The protein below binds the small molecule below.
Small molecule (SMILES): CC(=O)N[C@@H]1[C@@H](O)[C@H](O)[C@@H](CO)O[C@H]1O

Binding-site contacts:
Ligand atom C8 contacts residue LEU274 of chain 1.Q at 3.9 Å (hydrophobic).
Ligand atom C5 contacts residue ASN446 of chain 1.Q at 3.6 Å.
Ligand atom C4 contacts residue ASN446 of chain 1.Q at 4.2 Å.
Ligand atom C1 contacts residue ASN446 of chain 1.Q at 1.4 Å.
Ligand atom N2 contacts residue ASN446 of chain 1.Q at 2.9 Å (h-bond).
Ligand atom C1 contacts residue SER300 of chain 1.Q at 3.9 Å.
Ligand atom C2 contacts residue SER300 of chain 1.Q at 4.0 Å.
Ligand atom C3 contacts residue ASN446 of chain 1.Q at 3.8 Å.
Ligand atom O7 contacts residue ASN446 of chain 1.Q at 4.0 Å.
Ligand atom C7 contacts residue ASN446 of chain 1.Q at 3.6 Å.
Ligand atom O7 contacts residue SER300 of chain 1.Q at 3.7 Å.
Ligand atom C7 contacts residue SER300 of chain 1.Q at 3.1 Å.
Ligand atom N2 contacts residue SER300 of chain 1.Q at 3.2 Å (h-bond).
Ligand atom O5 contacts residue ASN446 of chain 1.Q at 2.3 Å (h-bond).
Ligand atom C2 contacts residue ASN446 of chain 1.Q at 2.4 Å.
Ligand atom C8 contacts residue SER300 of chain 1.Q at 3.1 Å.

Sequence of chain 1.Q:
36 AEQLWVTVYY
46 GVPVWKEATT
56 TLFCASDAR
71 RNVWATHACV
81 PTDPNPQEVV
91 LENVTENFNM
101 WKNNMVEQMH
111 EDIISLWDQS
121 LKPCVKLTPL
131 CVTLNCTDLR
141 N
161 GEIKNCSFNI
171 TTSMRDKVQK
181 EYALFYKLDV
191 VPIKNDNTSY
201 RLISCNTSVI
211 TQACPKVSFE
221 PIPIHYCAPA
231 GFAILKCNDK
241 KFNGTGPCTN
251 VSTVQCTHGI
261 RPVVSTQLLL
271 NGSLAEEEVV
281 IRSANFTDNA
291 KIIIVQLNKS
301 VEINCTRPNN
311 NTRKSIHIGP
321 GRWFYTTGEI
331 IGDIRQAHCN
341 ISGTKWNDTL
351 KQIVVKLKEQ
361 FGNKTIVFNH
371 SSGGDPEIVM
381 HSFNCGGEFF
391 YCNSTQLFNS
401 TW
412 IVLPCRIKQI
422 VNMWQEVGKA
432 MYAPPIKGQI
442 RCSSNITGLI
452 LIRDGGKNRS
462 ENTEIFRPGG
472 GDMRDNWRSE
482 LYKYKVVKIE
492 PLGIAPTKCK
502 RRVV